The small molecule below binds the protein below.
Small molecule (SMILES): CC(=O)N[C@@H]1[C@@H](O)[C@H](O)[C@@H](CO)O[C@H]1O

Binding-site contacts:
Ligand atom C5 contacts residue SER381 of chain 1.C at 4.1 Å.
Ligand atom C6 contacts residue TYR371 of chain 1.C at 4.2 Å (hydrophobic).
Ligand atom C4 contacts residue ASN379 of chain 1.C at 4.4 Å.
Ligand atom C8 contacts residue ASN379 of chain 1.C at 4.1 Å.
Ligand atom O6 contacts residue GLU385 of chain 1.C at 4.0 Å.
Ligand atom C8 contacts residue LYS374 of chain 1.C at 4.2 Å.
Ligand atom C1 contacts residue SER381 of chain 1.C at 3.8 Å.
Ligand atom C7 contacts residue GLN375 of chain 1.C at 4.3 Å.
Ligand atom C7 contacts residue ASN379 of chain 1.C at 4.1 Å.
Ligand atom C6 contacts residue ILE382 of chain 1.C at 3.9 Å (hydrophobic).
Ligand atom C6 contacts residue ASN379 of chain 1.C at 4.3 Å.
Ligand atom C5 contacts residue ASN379 of chain 1.C at 3.8 Å.
Ligand atom O7 contacts residue LYS374 of chain 1.C at 4.0 Å.
Ligand atom O5 contacts residue SER381 of chain 1.C at 3.4 Å (h-bond).
Ligand atom O6 contacts residue ILE382 of chain 1.C at 4.1 Å.
Ligand atom C3 contacts residue ASN379 of chain 1.C at 4.4 Å.
Ligand atom O7 contacts residue GLN375 of chain 1.C at 3.6 Å.
Ligand atom C8 contacts residue GLN375 of chain 1.C at 4.2 Å.
Ligand atom C2 contacts residue ASN379 of chain 1.C at 3.2 Å.
Ligand atom O6 contacts residue SER381 of chain 1.C at 3.6 Å.
Ligand atom C6 contacts residue SER381 of chain 1.C at 4.4 Å.
Ligand atom O5 contacts residue ASN379 of chain 1.C at 2.5 Å (h-bond).
Ligand atom N2 contacts residue ASN379 of chain 1.C at 4.0 Å.
Ligand atom O5 contacts residue ILE382 of chain 1.C at 4.0 Å.
Ligand atom C1 contacts residue ASN379 of chain 1.C at 2.7 Å.

Sequence of chain 1.C:
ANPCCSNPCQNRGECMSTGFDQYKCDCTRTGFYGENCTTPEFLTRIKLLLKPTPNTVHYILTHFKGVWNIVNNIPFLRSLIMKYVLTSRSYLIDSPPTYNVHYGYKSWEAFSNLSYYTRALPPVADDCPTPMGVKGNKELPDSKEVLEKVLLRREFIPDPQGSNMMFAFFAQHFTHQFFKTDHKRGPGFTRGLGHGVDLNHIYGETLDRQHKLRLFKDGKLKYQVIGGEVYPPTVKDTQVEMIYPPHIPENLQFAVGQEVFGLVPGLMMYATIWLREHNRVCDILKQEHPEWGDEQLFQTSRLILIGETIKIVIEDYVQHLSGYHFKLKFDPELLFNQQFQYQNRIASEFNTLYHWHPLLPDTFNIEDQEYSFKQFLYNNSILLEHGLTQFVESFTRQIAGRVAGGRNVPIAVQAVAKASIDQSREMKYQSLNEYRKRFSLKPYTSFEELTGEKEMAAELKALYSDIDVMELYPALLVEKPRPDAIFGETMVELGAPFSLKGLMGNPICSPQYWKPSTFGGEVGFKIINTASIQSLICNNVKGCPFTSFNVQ